Sequence of chain 2.A:
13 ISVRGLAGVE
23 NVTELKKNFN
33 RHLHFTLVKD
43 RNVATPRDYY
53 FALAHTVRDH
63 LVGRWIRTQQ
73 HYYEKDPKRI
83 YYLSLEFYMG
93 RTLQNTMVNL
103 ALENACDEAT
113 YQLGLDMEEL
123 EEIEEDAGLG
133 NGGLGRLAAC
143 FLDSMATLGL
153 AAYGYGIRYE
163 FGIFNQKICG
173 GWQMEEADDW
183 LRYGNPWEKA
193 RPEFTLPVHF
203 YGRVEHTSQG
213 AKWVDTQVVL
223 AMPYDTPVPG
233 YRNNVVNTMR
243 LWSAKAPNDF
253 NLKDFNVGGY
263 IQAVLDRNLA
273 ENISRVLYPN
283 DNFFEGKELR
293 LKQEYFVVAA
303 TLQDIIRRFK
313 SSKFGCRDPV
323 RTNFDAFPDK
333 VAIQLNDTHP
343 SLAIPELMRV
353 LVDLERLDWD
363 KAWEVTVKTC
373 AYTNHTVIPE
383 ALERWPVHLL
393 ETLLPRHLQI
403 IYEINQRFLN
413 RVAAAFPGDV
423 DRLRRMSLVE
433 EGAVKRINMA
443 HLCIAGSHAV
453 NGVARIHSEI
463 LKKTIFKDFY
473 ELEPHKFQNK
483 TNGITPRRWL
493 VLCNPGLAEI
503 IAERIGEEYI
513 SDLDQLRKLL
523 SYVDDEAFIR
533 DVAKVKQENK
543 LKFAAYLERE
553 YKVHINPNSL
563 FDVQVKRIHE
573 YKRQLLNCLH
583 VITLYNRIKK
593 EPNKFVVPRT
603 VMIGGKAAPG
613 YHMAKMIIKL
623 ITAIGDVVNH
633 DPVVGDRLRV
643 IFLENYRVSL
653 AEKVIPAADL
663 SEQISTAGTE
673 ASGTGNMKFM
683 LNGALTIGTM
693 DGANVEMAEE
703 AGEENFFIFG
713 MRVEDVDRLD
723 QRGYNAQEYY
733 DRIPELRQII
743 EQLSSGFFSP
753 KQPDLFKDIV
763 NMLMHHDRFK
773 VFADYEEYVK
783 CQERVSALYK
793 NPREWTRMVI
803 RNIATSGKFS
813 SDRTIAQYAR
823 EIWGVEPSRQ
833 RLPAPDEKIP

Binding-site contacts:
Ligand atom N1 contacts residue ASN284 of chain 2.A at 3.5 Å (h-bond).
Ligand atom O6 contacts residue HIS377 of chain 2.A at 2.7 Å (h-bond).
Ligand atom O3 contacts residue SER674 of chain 2.A at 2.9 Å (h-bond).
Ligand atom O9 contacts residue ASP283 of chain 2.A at 3.2 Å.
Ligand atom O6 contacts residue VAL455 of chain 2.A at 3.8 Å.
Ligand atom N2 contacts residue ASN284 of chain 2.A at 3.7 Å.
Ligand atom C10 contacts residue GLY134 of chain 2.A at 3.7 Å.
Ligand atom C5 contacts residue LEU136 of chain 2.A at 3.8 Å (hydrophobic).
Ligand atom O2 contacts residue GLU672 of chain 2.A at 3.0 Å (salt-bridge).
Ligand atom C2 contacts residue HIS377 of chain 2.A at 3.4 Å.
Ligand atom O8 contacts residue ASN284 of chain 2.A at 3.0 Å (h-bond).
Ligand atom C1 contacts residue HIS377 of chain 2.A at 3.7 Å.
Ligand atom O2 contacts residue TYR573 of chain 2.A at 3.0 Å (h-bond).
Ligand atom O4 contacts residue GLY675 of chain 2.A at 2.7 Å (h-bond).
Ligand atom N2 contacts residue HIS377 of chain 2.A at 3.1 Å (h-bond).
Ligand atom O5 contacts residue HIS377 of chain 2.A at 3.8 Å.
Ligand atom N1 contacts residue ASP283 of chain 2.A at 3.7 Å.
Ligand atom O3 contacts residue GLY675 of chain 2.A at 2.9 Å (h-bond).
Ligand atom C3 contacts residue GLY675 of chain 2.A at 3.8 Å.
Ligand atom C8 contacts residue ASN284 of chain 2.A at 3.2 Å.
Ligand atom O7 contacts residue LEU136 of chain 2.A at 3.5 Å (h-bond).
Ligand atom C7 contacts residue LEU136 of chain 2.A at 3.8 Å (hydrophobic).
Ligand atom O7 contacts residue GLY135 of chain 2.A at 3.1 Å.
Ligand atom C10 contacts residue GLY135 of chain 2.A at 3.8 Å.
Ligand atom C6 contacts residue ASN484 of chain 2.A at 3.4 Å.
Ligand atom O4 contacts residue SER674 of chain 2.A at 3.6 Å.
Ligand atom O9 contacts residue GLY134 of chain 2.A at 3.7 Å.
Ligand atom O6 contacts residue ASN484 of chain 2.A at 3.0 Å (h-bond).
Ligand atom C2 contacts residue GLU672 of chain 2.A at 3.7 Å.
Ligand atom C6 contacts residue HIS377 of chain 2.A at 3.7 Å.
Ligand atom C9 contacts residue ASP283 of chain 2.A at 3.6 Å.
Ligand atom N3 contacts residue ASP283 of chain 2.A at 3.0 Å (salt-bridge).
Ligand atom O5 contacts residue LEU136 of chain 2.A at 3.8 Å.
Ligand atom O2 contacts residue ASN284 of chain 2.A at 3.0 Å (h-bond).
Ligand atom O4 contacts residue ASN484 of chain 2.A at 3.5 Å (h-bond).
Ligand atom C10 contacts residue LEU136 of chain 2.A at 3.4 Å (hydrophobic).
Ligand atom C4 contacts residue GLY675 of chain 2.A at 3.7 Å.
Ligand atom O3 contacts residue GLU672 of chain 2.A at 2.7 Å (salt-bridge).
Ligand atom O3 contacts residue ALA673 of chain 2.A at 3.5 Å (h-bond).
Ligand atom C3 contacts residue GLU672 of chain 2.A at 3.3 Å.

The small molecule below binds the protein below.
Small molecule (SMILES): CC(=O)NN1C(=O)N[C@@]2(O[C@H](CO)[C@@H](O)[C@H](O)[C@H]2O)C1=O